A small-molecule ligand and the protein it binds are described below.
Small molecule (SMILES): CSCC[C@H](NC(=O)NCc1ccc(N)cc1)C(=O)N1CCC[C@@H]1c1ccccc1SC

Sequence of chain 1.A:
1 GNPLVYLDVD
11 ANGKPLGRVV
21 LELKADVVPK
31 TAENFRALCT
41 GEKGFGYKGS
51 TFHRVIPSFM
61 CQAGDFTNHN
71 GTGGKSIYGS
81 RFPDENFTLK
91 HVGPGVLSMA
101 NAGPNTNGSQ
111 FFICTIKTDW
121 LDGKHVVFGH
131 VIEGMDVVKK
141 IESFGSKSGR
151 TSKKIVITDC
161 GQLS

Binding-site contacts:
Ligand atom CA contacts residue ASN101 of chain 1.A at 3.5 Å.
Ligand atom CAN contacts residue PHE112 of chain 1.A at 3.7 Å (hydrophobic).
Ligand atom CAZ contacts residue THR106 of chain 1.A at 3.9 Å.
Ligand atom O contacts residue ALA100 of chain 1.A at 3.2 Å.
Ligand atom CAX contacts residue ASN101 of chain 1.A at 3.9 Å.
Ligand atom CAP contacts residue ASN101 of chain 1.A at 3.7 Å.
Ligand atom NAC contacts residue GLY108 of chain 1.A at 3.7 Å.
Ligand atom OAD contacts residue GLN62 of chain 1.A at 3.0 Å (h-bond).
Ligand atom CAM contacts residue GLN110 of chain 1.A at 3.9 Å.
Ligand atom CAJ contacts residue GLN110 of chain 1.A at 3.9 Å.
Ligand atom CAJ contacts residue ALA100 of chain 1.A at 3.7 Å (hydrophobic).
Ligand atom O contacts residue ASN101 of chain 1.A at 2.9 Å (h-bond).
Ligand atom CAG contacts residue LEU121 of chain 1.A at 3.8 Å (hydrophobic).
Ligand atom CBA contacts residue GLY71 of chain 1.A at 3.6 Å.
Ligand atom CAQ contacts residue MET60 of chain 1.A at 3.6 Å (hydrophobic).
Ligand atom CG contacts residue ASN101 of chain 1.A at 3.8 Å.
Ligand atom CAB contacts residue ARG54 of chain 1.A at 3.7 Å.
Ligand atom N contacts residue ASN101 of chain 1.A at 2.9 Å (h-bond).
Ligand atom CAJ contacts residue ASN101 of chain 1.A at 3.5 Å.
Ligand atom NAT contacts residue GLY71 of chain 1.A at 3.3 Å (h-bond).
Ligand atom C contacts residue ASN101 of chain 1.A at 3.8 Å.
Ligand atom CAS contacts residue PHE112 of chain 1.A at 3.4 Å (hydrophobic).
Ligand atom NAC contacts residue THR106 of chain 1.A at 3.2 Å (h-bond).
Ligand atom CAM contacts residue GLY71 of chain 1.A at 3.6 Å.
Ligand atom C contacts residue HIS125 of chain 1.A at 3.9 Å.
Ligand atom O contacts residue HIS125 of chain 1.A at 3.4 Å.
Ligand atom CAN contacts residue MET60 of chain 1.A at 3.9 Å (hydrophobic).
Ligand atom CB contacts residue ASN101 of chain 1.A at 3.4 Å.
Ligand atom CAK contacts residue ARG81 of chain 1.A at 3.7 Å.
Ligand atom CBE contacts residue GLN62 of chain 1.A at 3.9 Å.
Ligand atom CBA contacts residue GLN110 of chain 1.A at 3.9 Å.
Ligand atom CBB contacts residue PHE59 of chain 1.A at 3.8 Å (hydrophobic).
Ligand atom CAX contacts residue GLN62 of chain 1.A at 3.7 Å.
Ligand atom CAL contacts residue GLN110 of chain 1.A at 3.9 Å.
Ligand atom CAL contacts residue ASN101 of chain 1.A at 3.4 Å.
Ligand atom CAP contacts residue GLY71 of chain 1.A at 3.4 Å.
Ligand atom SAW contacts residue ARG54 of chain 1.A at 3.2 Å (salt-bridge).
Ligand atom CAQ contacts residue GLN62 of chain 1.A at 3.6 Å.
Ligand atom CBA contacts residue ASN101 of chain 1.A at 3.8 Å.
Ligand atom NAC contacts residue ARG81 of chain 1.A at 3.5 Å (salt-bridge).